Sequence of chain 4.A:
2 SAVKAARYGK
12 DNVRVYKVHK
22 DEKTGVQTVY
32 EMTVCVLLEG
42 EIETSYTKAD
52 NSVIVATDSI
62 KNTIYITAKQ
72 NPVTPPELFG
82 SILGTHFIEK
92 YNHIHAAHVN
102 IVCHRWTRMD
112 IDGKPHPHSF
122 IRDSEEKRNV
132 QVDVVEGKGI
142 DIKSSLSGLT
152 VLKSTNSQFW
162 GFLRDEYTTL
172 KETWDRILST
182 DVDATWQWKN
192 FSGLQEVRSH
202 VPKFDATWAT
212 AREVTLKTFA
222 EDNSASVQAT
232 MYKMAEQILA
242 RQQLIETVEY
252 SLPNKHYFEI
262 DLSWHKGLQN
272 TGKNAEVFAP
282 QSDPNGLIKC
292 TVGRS

Binding-site contacts:
Ligand atom N7 contacts residue PHE160 of chain 4.A at 3.7 Å.
Ligand atom N1 contacts residue PHE160 of chain 4.A at 3.6 Å.
Ligand atom N3 contacts residue ASN255 of chain 4.A at 3.3 Å (h-bond).
Ligand atom O6 contacts residue PHE160 of chain 4.A at 4.0 Å.
Ligand atom N8 contacts residue THR58 of chain 3.A at 3.3 Å (h-bond).
Ligand atom N3 contacts residue PHE160 of chain 4.A at 3.7 Å.
Ligand atom O2 contacts residue SER227 of chain 4.A at 3.6 Å.
Ligand atom N9 contacts residue PHE160 of chain 4.A at 3.5 Å.
Ligand atom O6 contacts residue TYR9 of chain 3.A at 3.8 Å.
Ligand atom N7 contacts residue ALA57 of chain 3.A at 3.5 Å.
Ligand atom O2 contacts residue VAL228 of chain 4.A at 2.9 Å (h-bond).
Ligand atom N8 contacts residue ASP59 of chain 3.A at 3.9 Å.
Ligand atom C4 contacts residue PHE160 of chain 4.A at 3.4 Å (hydrophobic).
Ligand atom O2 contacts residue ARG177 of chain 4.A at 2.8 Å (salt-bridge).
Ligand atom O6 contacts residue GLN229 of chain 4.A at 2.9 Å (h-bond).
Ligand atom C4 contacts residue ASN255 of chain 4.A at 3.9 Å.
Ligand atom C2 contacts residue PHE160 of chain 4.A at 3.7 Å (hydrophobic).
Ligand atom N3 contacts residue ARG177 of chain 4.A at 3.0 Å (salt-bridge).
Ligand atom N8 contacts residue PHE160 of chain 4.A at 3.6 Å.
Ligand atom O6 contacts residue ILE55 of chain 3.A at 3.5 Å.
Ligand atom O6 contacts residue THR58 of chain 3.A at 3.8 Å.
Ligand atom N7 contacts residue THR58 of chain 3.A at 2.8 Å (h-bond).
Ligand atom N1 contacts residue GLN229 of chain 4.A at 3.0 Å (h-bond).
Ligand atom C6 contacts residue PHE160 of chain 4.A at 3.5 Å (hydrophobic).
Ligand atom C2 contacts residue GLN229 of chain 4.A at 3.9 Å.
Ligand atom N9 contacts residue LEU171 of chain 4.A at 4.0 Å.
Ligand atom N8 contacts residue LEU171 of chain 4.A at 3.8 Å.
Ligand atom C5 contacts residue THR58 of chain 3.A at 3.9 Å.
Ligand atom O2 contacts residue GLN229 of chain 4.A at 3.8 Å.
Ligand atom C6 contacts residue GLN229 of chain 4.A at 3.7 Å.
Ligand atom O2 contacts residue PHE160 of chain 4.A at 3.9 Å.
Ligand atom N9 contacts residue ARG177 of chain 4.A at 3.9 Å.
Ligand atom N8 contacts residue ALA57 of chain 3.A at 3.8 Å.
Ligand atom C2 contacts residue ARG177 of chain 4.A at 3.5 Å.
Ligand atom C2 contacts residue VAL228 of chain 4.A at 4.0 Å (hydrophobic).
Ligand atom C5 contacts residue PHE160 of chain 4.A at 3.4 Å (hydrophobic).
Ligand atom C2 contacts residue ASN255 of chain 4.A at 3.9 Å.
Ligand atom O6 contacts residue ILE289 of chain 4.A at 4.0 Å.
Ligand atom N9 contacts residue THR58 of chain 3.A at 4.1 Å.
Ligand atom C4 contacts residue ARG177 of chain 4.A at 3.8 Å.

Sequence of chain 3.A:
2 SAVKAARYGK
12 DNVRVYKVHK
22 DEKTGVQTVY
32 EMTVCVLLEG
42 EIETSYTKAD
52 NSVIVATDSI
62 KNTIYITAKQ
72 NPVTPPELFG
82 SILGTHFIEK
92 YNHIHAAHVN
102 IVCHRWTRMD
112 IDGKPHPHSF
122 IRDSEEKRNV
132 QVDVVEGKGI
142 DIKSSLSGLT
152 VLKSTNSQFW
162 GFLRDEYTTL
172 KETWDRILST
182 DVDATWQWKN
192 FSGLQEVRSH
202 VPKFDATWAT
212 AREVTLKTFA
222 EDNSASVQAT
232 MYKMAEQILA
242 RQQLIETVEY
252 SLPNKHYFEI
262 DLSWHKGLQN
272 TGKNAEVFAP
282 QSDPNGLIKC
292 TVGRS

A protein and the small-molecule ligand that binds it are described below.
Small molecule (SMILES): O=c1[nH]c(=O)c2nn[nH]c2[nH]1